Binding-site contacts:
Ligand atom C8 contacts residue GLU415 of chain 1.B at 3.6 Å.
Ligand atom C8 contacts residue TRP576 of chain 1.B at 4.1 Å (hydrophobic).
Ligand atom O7 contacts residue ASN414 of chain 1.B at 3.3 Å (h-bond).
Ligand atom C8 contacts residue ASN414 of chain 1.B at 4.1 Å.
Ligand atom O5 contacts residue ASN414 of chain 1.B at 2.4 Å (h-bond).
Ligand atom O7 contacts residue ILE418 of chain 1.B at 4.4 Å.
Ligand atom C1 contacts residue ASN414 of chain 1.B at 1.4 Å.
Ligand atom C4 contacts residue ASN414 of chain 1.B at 4.2 Å.
Ligand atom C3 contacts residue ASN414 of chain 1.B at 3.8 Å.
Ligand atom N2 contacts residue GLU415 of chain 1.B at 4.2 Å.
Ligand atom C7 contacts residue ASN414 of chain 1.B at 3.3 Å.
Ligand atom C2 contacts residue ASN414 of chain 1.B at 2.5 Å.
Ligand atom C7 contacts residue GLU415 of chain 1.B at 4.3 Å.
Ligand atom N2 contacts residue ASN414 of chain 1.B at 2.9 Å (h-bond).
Ligand atom C5 contacts residue ASN414 of chain 1.B at 3.7 Å.
Ligand atom C8 contacts residue PHE267 of chain 1.B at 3.7 Å (hydrophobic).

Sequence of chain 1.B:
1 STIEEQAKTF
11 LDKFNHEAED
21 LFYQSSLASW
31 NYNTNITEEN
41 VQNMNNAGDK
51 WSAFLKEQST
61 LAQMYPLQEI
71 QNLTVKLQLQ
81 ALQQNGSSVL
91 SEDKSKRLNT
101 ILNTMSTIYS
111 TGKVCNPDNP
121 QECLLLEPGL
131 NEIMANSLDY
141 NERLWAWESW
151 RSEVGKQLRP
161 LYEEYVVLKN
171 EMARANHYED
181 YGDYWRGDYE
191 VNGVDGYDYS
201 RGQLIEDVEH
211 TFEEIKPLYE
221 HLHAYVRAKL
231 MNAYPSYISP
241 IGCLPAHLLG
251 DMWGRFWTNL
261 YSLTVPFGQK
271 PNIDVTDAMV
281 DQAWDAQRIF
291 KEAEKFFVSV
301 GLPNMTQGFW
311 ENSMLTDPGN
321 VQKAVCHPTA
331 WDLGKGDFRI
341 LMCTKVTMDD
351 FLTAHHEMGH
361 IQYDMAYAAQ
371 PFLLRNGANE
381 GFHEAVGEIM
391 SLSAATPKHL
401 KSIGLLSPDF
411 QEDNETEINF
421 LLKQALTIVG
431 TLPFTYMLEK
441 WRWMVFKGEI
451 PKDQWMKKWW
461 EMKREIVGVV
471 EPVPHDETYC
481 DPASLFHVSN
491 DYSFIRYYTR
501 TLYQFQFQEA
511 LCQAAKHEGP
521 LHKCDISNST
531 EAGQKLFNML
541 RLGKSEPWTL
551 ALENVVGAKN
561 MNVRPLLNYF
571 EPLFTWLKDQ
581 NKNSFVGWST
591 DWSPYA

A small-molecule ligand and the protein it binds are described below.
Small molecule (SMILES): CC(=O)N[C@@H]1[C@@H](O)[C@H](O)[C@@H](CO)O[C@H]1O